Sequence of chain 1.C:
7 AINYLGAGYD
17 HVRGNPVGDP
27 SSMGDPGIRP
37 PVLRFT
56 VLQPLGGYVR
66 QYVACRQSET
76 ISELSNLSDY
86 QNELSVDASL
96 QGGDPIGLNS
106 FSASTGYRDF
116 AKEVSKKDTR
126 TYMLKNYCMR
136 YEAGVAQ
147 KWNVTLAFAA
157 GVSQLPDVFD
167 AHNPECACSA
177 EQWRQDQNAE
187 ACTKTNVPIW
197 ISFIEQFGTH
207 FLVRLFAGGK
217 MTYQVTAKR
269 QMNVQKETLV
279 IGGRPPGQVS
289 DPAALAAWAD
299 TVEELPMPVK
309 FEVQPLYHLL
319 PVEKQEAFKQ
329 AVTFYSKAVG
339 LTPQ

A protein and the small-molecule ligand that binds it are described below.
Small molecule (SMILES): CC(=O)N[C@@H]1[C@@H](O)[C@H](O)[C@@H](CO)O[C@H]1O

Binding-site contacts:
Ligand atom C1 contacts residue ASN149 of chain 1.C at 1.5 Å.
Ligand atom C3 contacts residue ASN149 of chain 1.C at 3.9 Å.
Ligand atom O5 contacts residue LYS147 of chain 1.C at 4.2 Å.
Ligand atom C3 contacts residue THR42 of chain 1.C at 3.7 Å.
Ligand atom C1 contacts residue THR42 of chain 1.C at 4.1 Å.
Ligand atom C5 contacts residue LEU60 of chain 1.C at 4.0 Å (hydrophobic).
Ligand atom C5 contacts residue ASN149 of chain 1.C at 3.7 Å.
Ligand atom C6 contacts residue LEU60 of chain 1.C at 3.5 Å (hydrophobic).
Ligand atom N2 contacts residue ASN149 of chain 1.C at 3.0 Å (h-bond).
Ligand atom C2 contacts residue ARG40 of chain 1.C at 4.4 Å.
Ligand atom C6 contacts residue LYS147 of chain 1.C at 3.9 Å.
Ligand atom C7 contacts residue ARG40 of chain 1.C at 3.9 Å.
Ligand atom O4 contacts residue LEU60 of chain 1.C at 3.1 Å.
Ligand atom C4 contacts residue LEU60 of chain 1.C at 4.1 Å (hydrophobic).
Ligand atom C4 contacts residue ASN149 of chain 1.C at 4.3 Å.
Ligand atom C2 contacts residue THR42 of chain 1.C at 4.1 Å.
Ligand atom O6 contacts residue LYS147 of chain 1.C at 4.2 Å.
Ligand atom C7 contacts residue ASN149 of chain 1.C at 4.2 Å.
Ligand atom C4 contacts residue THR42 of chain 1.C at 4.5 Å.
Ligand atom N2 contacts residue THR42 of chain 1.C at 4.0 Å.
Ligand atom N2 contacts residue ARG40 of chain 1.C at 3.5 Å (salt-bridge).
Ligand atom O6 contacts residue LEU60 of chain 1.C at 3.2 Å (h-bond).
Ligand atom C8 contacts residue ARG40 of chain 1.C at 3.3 Å.
Ligand atom O6 contacts residue GLY61 of chain 1.C at 4.2 Å.
Ligand atom C1 contacts residue ARG40 of chain 1.C at 4.3 Å.
Ligand atom C2 contacts residue ASN149 of chain 1.C at 2.5 Å.
Ligand atom C5 contacts residue THR42 of chain 1.C at 4.4 Å.
Ligand atom O5 contacts residue ASN149 of chain 1.C at 2.4 Å (h-bond).